Binding-site contacts:
Ligand atom C28 contacts residue GLY206 of chain 1.A at 3.3 Å.
Ligand atom C11 contacts residue TYR85 of chain 1.A at 3.7 Å (hydrophobic).
Ligand atom S3 contacts residue TRP205 of chain 1.A at 3.5 Å.
Ligand atom C30 contacts residue THR84 of chain 1.A at 3.4 Å.
Ligand atom C12 contacts residue ALA180 of chain 1.A at 3.3 Å (hydrophobic).
Ligand atom F3 contacts residue TRP205 of chain 1.A at 3.8 Å.
Ligand atom N4 contacts residue GLY206 of chain 1.A at 3.8 Å.
Ligand atom C19 contacts residue ALA180 of chain 1.A at 3.5 Å (hydrophobic).
Ligand atom N7 contacts residue GLY208 of chain 1.A at 3.1 Å (h-bond).
Ligand atom O33 contacts residue GLN182 of chain 1.A at 3.3 Å (h-bond).
Ligand atom F3 contacts residue TYR85 of chain 1.A at 3.6 Å.
Ligand atom C17 contacts residue TRP205 of chain 1.A at 3.7 Å (hydrophobic).
Ligand atom C2 contacts residue TRP205 of chain 1.A at 3.7 Å (hydrophobic).
Ligand atom C11 contacts residue TRP205 of chain 1.A at 3.7 Å (hydrophobic).
Ligand atom C2 contacts residue GLY206 of chain 1.A at 3.4 Å.
Ligand atom C19 contacts residue ASP179 of chain 1.A at 3.3 Å.
Ligand atom C12 contacts residue GLY208 of chain 1.A at 3.5 Å.
Ligand atom CL1 contacts residue TYR218 of chain 1.A at 3.4 Å.
Ligand atom C8 contacts residue TYR85 of chain 1.A at 3.6 Å (hydrophobic).
Ligand atom C23 contacts residue GLU83 of chain 1.A at 3.5 Å.
Ligand atom C34 contacts residue GLY208 of chain 1.A at 3.5 Å.
Ligand atom C16 contacts residue GLY206 of chain 1.A at 3.2 Å.
Ligand atom C26 contacts residue PHE162 of chain 1.A at 3.6 Å (hydrophobic).
Ligand atom C26 contacts residue TRP205 of chain 1.A at 3.5 Å (hydrophobic).
Ligand atom N15 contacts residue GLY206 of chain 1.A at 2.8 Å (h-bond).
Ligand atom C10 contacts residue ALA180 of chain 1.A at 3.7 Å (hydrophobic).
Ligand atom C6 contacts residue GLN182 of chain 1.A at 3.7 Å.
Ligand atom C12 contacts residue GLY206 of chain 1.A at 3.6 Å.
Ligand atom C21 contacts residue TRP205 of chain 1.A at 3.5 Å (hydrophobic).
Ligand atom O33 contacts residue CYS181 of chain 1.A at 3.5 Å (h-bond).
Ligand atom O33 contacts residue CYS209 of chain 1.A at 3.0 Å (h-bond).
Ligand atom S3 contacts residue VAL203 of chain 1.A at 3.5 Å.
Ligand atom C9 contacts residue TRP205 of chain 1.A at 3.7 Å (hydrophobic).
Ligand atom CL1 contacts residue GLY216 of chain 1.A at 3.6 Å.
Ligand atom CL1 contacts residue ILE217 of chain 1.A at 3.5 Å.
Ligand atom C10 contacts residue TRP205 of chain 1.A at 3.5 Å (hydrophobic).
Ligand atom C34 contacts residue CYS209 of chain 1.A at 3.4 Å (hydrophobic).
Ligand atom C30 contacts residue GLU83 of chain 1.A at 3.6 Å.
Ligand atom C29 contacts residue PHE162 of chain 1.A at 3.5 Å (hydrophobic).
Ligand atom C29 contacts residue THR84 of chain 1.A at 3.5 Å.

This small molecule binds to this protein.
Small molecule (SMILES): O=C(CN1C[C@H](NC(=O)c2ccc(Cl)s2)[C@@H](O)C1)Nc1ccc(-n2ccccc2=O)cc1F

Sequence of chain 1.A:
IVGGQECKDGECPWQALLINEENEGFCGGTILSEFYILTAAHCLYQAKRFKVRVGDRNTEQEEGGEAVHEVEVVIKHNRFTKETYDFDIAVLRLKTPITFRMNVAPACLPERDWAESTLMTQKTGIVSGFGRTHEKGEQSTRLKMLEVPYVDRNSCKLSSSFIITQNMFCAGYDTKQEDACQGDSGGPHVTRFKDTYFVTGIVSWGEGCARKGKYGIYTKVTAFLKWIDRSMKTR